Sequence of chain 1.B:
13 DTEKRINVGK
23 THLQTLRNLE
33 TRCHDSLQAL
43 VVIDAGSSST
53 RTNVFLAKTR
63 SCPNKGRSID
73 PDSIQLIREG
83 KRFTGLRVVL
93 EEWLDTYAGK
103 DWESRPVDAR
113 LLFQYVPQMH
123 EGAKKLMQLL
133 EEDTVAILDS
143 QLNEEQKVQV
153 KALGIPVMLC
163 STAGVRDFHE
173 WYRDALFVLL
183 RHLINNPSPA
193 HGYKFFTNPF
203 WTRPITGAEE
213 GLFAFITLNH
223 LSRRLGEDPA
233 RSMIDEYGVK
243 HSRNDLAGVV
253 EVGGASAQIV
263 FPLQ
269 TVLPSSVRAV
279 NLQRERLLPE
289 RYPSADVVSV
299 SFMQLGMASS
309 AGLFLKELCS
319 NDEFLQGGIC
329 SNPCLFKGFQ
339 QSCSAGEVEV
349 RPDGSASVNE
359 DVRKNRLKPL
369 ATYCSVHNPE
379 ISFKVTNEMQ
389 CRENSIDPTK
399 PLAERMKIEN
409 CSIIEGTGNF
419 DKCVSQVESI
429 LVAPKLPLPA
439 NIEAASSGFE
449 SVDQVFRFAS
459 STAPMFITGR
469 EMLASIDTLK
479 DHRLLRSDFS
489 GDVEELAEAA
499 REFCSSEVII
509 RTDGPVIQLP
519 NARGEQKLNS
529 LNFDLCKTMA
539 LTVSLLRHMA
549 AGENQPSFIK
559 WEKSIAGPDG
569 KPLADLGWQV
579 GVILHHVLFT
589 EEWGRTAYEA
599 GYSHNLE

Binding-site contacts:
Ligand atom O3' contacts residue GLY256 of chain 1.B at 3.4 Å.
Ligand atom O1B contacts residue SER49 of chain 1.B at 3.2 Å (h-bond).
Ligand atom C5 contacts residue ARG468 of chain 1.B at 3.4 Å.
Ligand atom O2B contacts residue GLU212 of chain 1.B at 3.1 Å (salt-bridge).
Ligand atom PB contacts residue MG1 of chain 1.F at 3.7 Å.
Ligand atom O3B contacts residue ALA165 of chain 1.B at 3.4 Å.
Ligand atom PA contacts residue SER49 of chain 1.B at 3.5 Å.
Ligand atom O1A contacts residue SER50 of chain 1.B at 3.0 Å (h-bond).
Ligand atom O1B contacts residue THR164 of chain 1.B at 2.7 Å (h-bond).
Ligand atom N9 contacts residue ARG84 of chain 1.B at 3.4 Å (salt-bridge).
Ligand atom N3 contacts residue ARG468 of chain 1.B at 3.5 Å.
Ligand atom O1A contacts residue SER49 of chain 1.B at 2.9 Å (h-bond).
Ligand atom C8 contacts residue ARG84 of chain 1.B at 3.3 Å.
Ligand atom N3A contacts residue ALA257 of chain 1.B at 3.6 Å (h-bond).
Ligand atom O2A contacts residue MG1 of chain 1.F at 2.2 Å.
Ligand atom C4 contacts residue ARG468 of chain 1.B at 3.5 Å.
Ligand atom O4' contacts residue ARG84 of chain 1.B at 3.3 Å (salt-bridge).
Ligand atom N3A contacts residue SER49 of chain 1.B at 2.7 Å (h-bond).
Ligand atom O3B contacts residue SER258 of chain 1.B at 3.0 Å (h-bond).
Ligand atom O1A contacts residue ARG53 of chain 1.B at 3.4 Å (salt-bridge).
Ligand atom O1A contacts residue GLY48 of chain 1.B at 3.6 Å.
Ligand atom N7 contacts residue ARG84 of chain 1.B at 3.7 Å.
Ligand atom O2' contacts residue ARG468 of chain 1.B at 3.0 Å (salt-bridge).
Ligand atom N9 contacts residue ARG468 of chain 1.B at 3.5 Å (salt-bridge).
Ligand atom O2B contacts residue MG1 of chain 1.F at 2.5 Å.
Ligand atom O1B contacts residue GLY166 of chain 1.B at 3.7 Å.
Ligand atom C8 contacts residue ARG468 of chain 1.B at 3.5 Å.
Ligand atom O3' contacts residue GLY255 of chain 1.B at 3.4 Å (h-bond).
Ligand atom O5' contacts residue GLY256 of chain 1.B at 3.2 Å (h-bond).
Ligand atom O2A contacts residue ARG53 of chain 1.B at 2.8 Å (salt-bridge).
Ligand atom O3B contacts residue ALA257 of chain 1.B at 3.1 Å (h-bond).
Ligand atom PA contacts residue ARG53 of chain 1.B at 3.6 Å.
Ligand atom PA contacts residue MG1 of chain 1.F at 3.6 Å.
Ligand atom C5' contacts residue SER50 of chain 1.B at 3.4 Å.
Ligand atom O2' contacts residue GLU469 of chain 1.B at 3.2 Å (salt-bridge).
Ligand atom O2B contacts residue THR164 of chain 1.B at 3.2 Å (h-bond).
Ligand atom N7 contacts residue ARG468 of chain 1.B at 3.4 Å (salt-bridge).
Ligand atom PB contacts residue THR164 of chain 1.B at 3.5 Å.
Ligand atom O1B contacts residue ALA165 of chain 1.B at 3.0 Å (h-bond).
Ligand atom N3A contacts residue GLY256 of chain 1.B at 3.1 Å (h-bond).

This protein binds this small molecule.
Small molecule (SMILES): Nc1ncnc2c1ncn2[C@@H]1O[C@H](COP(=O)(O)NP(=O)(O)O)[C@@H](O)[C@H]1O